Binding-site contacts:
Ligand atom OP1 contacts residue LYS45 of chain 57.F at 4.3 Å.
Ligand atom N3 contacts residue TRP47 of chain 8.E at 3.9 Å.
Ligand atom C8 contacts residue TRP47 of chain 8.E at 4.0 Å (hydrophobic).
Ligand atom C1' contacts residue TRP47 of chain 8.E at 4.3 Å (hydrophobic).
Ligand atom N9 contacts residue TRP47 of chain 8.E at 4.0 Å.
Ligand atom O4' contacts residue TRP47 of chain 8.E at 4.0 Å.
Ligand atom C2' contacts residue LYS143 of chain 8.E at 4.5 Å.
Ligand atom N9 contacts residue LYS143 of chain 8.E at 3.8 Å.
Ligand atom C8 contacts residue GLU140 of chain 8.E at 4.1 Å.
Ligand atom O2' contacts residue GLU140 of chain 8.E at 3.0 Å (salt-bridge).
Ligand atom C6 contacts residue TRP47 of chain 8.E at 3.9 Å (hydrophobic).
Ligand atom N6 contacts residue TRP47 of chain 8.E at 4.2 Å.
Ligand atom C8 contacts residue LYS143 of chain 8.E at 2.8 Å.
Ligand atom N1 contacts residue TRP47 of chain 8.E at 3.8 Å.
Ligand atom O4' contacts residue GLU140 of chain 8.E at 4.1 Å.
Ligand atom O4' contacts residue LYS143 of chain 8.E at 4.2 Å.
Ligand atom N7 contacts residue TRP47 of chain 8.E at 4.0 Å.
Ligand atom N9 contacts residue GLU140 of chain 8.E at 4.1 Å.
Ligand atom C5 contacts residue TRP47 of chain 8.E at 4.0 Å (hydrophobic).
Ligand atom C2 contacts residue TRP47 of chain 8.E at 3.8 Å (hydrophobic).
Ligand atom N7 contacts residue LYS143 of chain 8.E at 3.7 Å.
Ligand atom C1' contacts residue GLU140 of chain 8.E at 3.2 Å.
Ligand atom C1' contacts residue LYS143 of chain 8.E at 4.0 Å.
Ligand atom C2' contacts residue GLU140 of chain 8.E at 3.5 Å.
Ligand atom C4 contacts residue TRP47 of chain 8.E at 3.9 Å (hydrophobic).

Sequence of chain 8.E:
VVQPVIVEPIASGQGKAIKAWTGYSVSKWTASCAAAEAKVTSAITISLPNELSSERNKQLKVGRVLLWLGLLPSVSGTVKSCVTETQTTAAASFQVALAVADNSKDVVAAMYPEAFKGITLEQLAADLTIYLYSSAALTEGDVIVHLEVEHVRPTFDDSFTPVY

Sequence of chain 57.F:
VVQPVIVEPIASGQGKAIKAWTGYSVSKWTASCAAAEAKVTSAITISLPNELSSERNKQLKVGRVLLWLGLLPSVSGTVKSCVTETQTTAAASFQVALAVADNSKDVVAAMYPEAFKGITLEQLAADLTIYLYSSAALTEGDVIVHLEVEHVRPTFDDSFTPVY

The small molecule below binds the protein below.
Small molecule (SMILES): Nc1ncnc2c1ncn2[C@@H]1O[C@H](COP(=O)=O)[C@@H](O[P](=O)(O)OC[C@H]2O[C@@H](n3ccc(=O)[nH]c3=O)[C@H](O)[C@@H]2O)[C@H]1O